Binding-site contacts:
Ligand atom N6 contacts residue GLY639 of chain 1.F at 2.8 Å (h-bond).
Ligand atom C8 contacts residue PRO419 of chain 1.F at 4.3 Å (hydrophobic).
Ligand atom O4' contacts residue PRO631 of chain 1.F at 3.8 Å.
Ligand atom O4' contacts residue HIS630 of chain 1.F at 4.4 Å.
Ligand atom C6 contacts residue VAL418 of chain 1.F at 3.8 Å (hydrophobic).
Ligand atom N6 contacts residue GLY637 of chain 1.F at 4.1 Å.
Ligand atom C6 contacts residue PRO631 of chain 1.F at 4.0 Å (hydrophobic).
Ligand atom N6 contacts residue PRO633 of chain 1.F at 4.1 Å.
Ligand atom N1 contacts residue VAL418 of chain 1.F at 3.8 Å.
Ligand atom C5 contacts residue SER632 of chain 1.F at 4.3 Å.
Ligand atom O2P contacts residue PRO631 of chain 1.F at 3.8 Å.
Ligand atom C1' contacts residue HIS630 of chain 1.F at 4.0 Å.
Ligand atom C8 contacts residue HIS630 of chain 1.F at 3.4 Å.
Ligand atom C5 contacts residue PRO419 of chain 1.F at 4.2 Å (hydrophobic).
Ligand atom C2' contacts residue PRO419 of chain 1.F at 4.0 Å (hydrophobic).
Ligand atom N6 contacts residue PRO631 of chain 1.F at 3.9 Å.
Ligand atom N7 contacts residue HIS630 of chain 1.F at 4.1 Å.
Ligand atom N6 contacts residue SER632 of chain 1.F at 3.9 Å.
Ligand atom N6 contacts residue VAL418 of chain 1.F at 3.6 Å.
Ligand atom O5' contacts residue PHE629 of chain 1.F at 4.2 Å.
Ligand atom N7 contacts residue SER632 of chain 1.F at 3.8 Å.
Ligand atom C6 contacts residue SER632 of chain 1.F at 4.3 Å.
Ligand atom C6 contacts residue GLY639 of chain 1.F at 3.7 Å.
Ligand atom O5' contacts residue PRO631 of chain 1.F at 4.1 Å.
Ligand atom O2P contacts residue PHE629 of chain 1.F at 4.0 Å.
Ligand atom C4 contacts residue PRO419 of chain 1.F at 4.2 Å (hydrophobic).
Ligand atom N1 contacts residue PRO631 of chain 1.F at 4.2 Å.
Ligand atom N7 contacts residue PRO419 of chain 1.F at 4.4 Å.
Ligand atom C6 contacts residue PRO419 of chain 1.F at 4.4 Å (hydrophobic).
Ligand atom N3 contacts residue PRO419 of chain 1.F at 4.3 Å.
Ligand atom O2P contacts residue HIS628 of chain 1.F at 4.3 Å.
Ligand atom C2 contacts residue PRO419 of chain 1.F at 4.4 Å (hydrophobic).
Ligand atom C2 contacts residue GLY639 of chain 1.F at 3.7 Å.
Ligand atom N1 contacts residue ILE622 of chain 1.F at 4.4 Å.
Ligand atom N9 contacts residue PRO419 of chain 1.F at 4.2 Å.
Ligand atom C5 contacts residue PRO631 of chain 1.F at 4.4 Å (hydrophobic).
Ligand atom N9 contacts residue HIS630 of chain 1.F at 4.2 Å.
Ligand atom N1 contacts residue GLY639 of chain 1.F at 2.9 Å (h-bond).
Ligand atom N6 contacts residue PHE638 of chain 1.F at 3.8 Å.
Ligand atom C4 contacts residue PRO631 of chain 1.F at 4.4 Å (hydrophobic).

Sequence of chain 1.F:
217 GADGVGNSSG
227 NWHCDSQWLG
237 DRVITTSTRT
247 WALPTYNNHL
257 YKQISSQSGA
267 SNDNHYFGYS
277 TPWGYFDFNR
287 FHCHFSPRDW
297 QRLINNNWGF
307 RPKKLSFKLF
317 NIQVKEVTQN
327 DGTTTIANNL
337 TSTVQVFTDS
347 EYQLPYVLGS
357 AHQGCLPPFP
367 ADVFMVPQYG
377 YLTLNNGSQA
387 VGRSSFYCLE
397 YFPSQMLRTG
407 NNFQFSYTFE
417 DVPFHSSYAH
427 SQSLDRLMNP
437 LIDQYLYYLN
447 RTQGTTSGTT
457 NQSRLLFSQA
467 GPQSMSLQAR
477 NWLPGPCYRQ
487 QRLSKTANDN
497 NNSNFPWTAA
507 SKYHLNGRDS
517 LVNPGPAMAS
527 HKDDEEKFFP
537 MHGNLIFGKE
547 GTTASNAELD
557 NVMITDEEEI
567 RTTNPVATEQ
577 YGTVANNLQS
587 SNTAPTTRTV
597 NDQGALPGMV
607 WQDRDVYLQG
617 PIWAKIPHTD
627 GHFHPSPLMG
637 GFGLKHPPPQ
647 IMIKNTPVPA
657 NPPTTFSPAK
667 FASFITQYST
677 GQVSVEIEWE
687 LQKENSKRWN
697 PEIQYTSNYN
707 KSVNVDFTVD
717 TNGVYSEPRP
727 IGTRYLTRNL

The protein below binds the small molecule below.
Small molecule (SMILES): Nc1ncnc2c1ncn2[C@H]1C[C@H](O)[C@@H](COP(=O)(O)O)O1